Sequence of chain 1.A:
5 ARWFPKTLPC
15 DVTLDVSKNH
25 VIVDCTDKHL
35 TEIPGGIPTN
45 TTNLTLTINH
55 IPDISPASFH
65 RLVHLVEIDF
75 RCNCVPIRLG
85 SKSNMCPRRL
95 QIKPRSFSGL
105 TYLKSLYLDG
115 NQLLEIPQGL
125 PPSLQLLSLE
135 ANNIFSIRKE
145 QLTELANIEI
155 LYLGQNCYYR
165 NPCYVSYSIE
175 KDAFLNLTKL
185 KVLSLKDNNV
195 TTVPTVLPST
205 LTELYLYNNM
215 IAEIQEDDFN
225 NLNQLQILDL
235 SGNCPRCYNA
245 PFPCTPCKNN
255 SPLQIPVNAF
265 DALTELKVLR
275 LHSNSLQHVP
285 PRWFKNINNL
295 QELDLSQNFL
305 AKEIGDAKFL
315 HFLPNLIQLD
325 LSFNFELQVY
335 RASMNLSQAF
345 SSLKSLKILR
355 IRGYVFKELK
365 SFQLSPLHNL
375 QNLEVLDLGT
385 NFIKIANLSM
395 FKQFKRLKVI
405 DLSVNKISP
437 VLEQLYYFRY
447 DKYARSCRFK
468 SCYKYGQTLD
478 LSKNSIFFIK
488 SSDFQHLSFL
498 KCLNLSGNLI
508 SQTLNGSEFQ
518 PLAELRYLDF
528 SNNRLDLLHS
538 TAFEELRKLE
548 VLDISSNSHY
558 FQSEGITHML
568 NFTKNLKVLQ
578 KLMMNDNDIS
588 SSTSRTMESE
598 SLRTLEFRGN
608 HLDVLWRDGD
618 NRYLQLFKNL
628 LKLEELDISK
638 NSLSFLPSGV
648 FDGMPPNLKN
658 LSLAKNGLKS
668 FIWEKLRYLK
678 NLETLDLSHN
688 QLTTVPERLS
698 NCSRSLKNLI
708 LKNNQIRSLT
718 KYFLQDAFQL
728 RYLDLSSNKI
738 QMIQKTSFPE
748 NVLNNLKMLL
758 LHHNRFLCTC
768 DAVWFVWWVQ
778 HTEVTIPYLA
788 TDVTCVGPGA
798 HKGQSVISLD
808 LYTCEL

This small molecule binds to this protein.
Small molecule (SMILES): CC(=O)N[C@H]1[C@H](O[C@H]2[C@H](O)[C@@H](NC(C)=O)CO[C@@H]2CO)O[C@H](CO)[C@@H](O)[C@@H]1O

Binding-site contacts:
Ligand atom C2 contacts residue VAL169 of chain 1.A at 3.9 Å (hydrophobic).
Ligand atom C8 contacts residue PRO166 of chain 1.A at 4.0 Å (hydrophobic).
Ligand atom O7 contacts residue ASN193 of chain 1.A at 3.9 Å.
Ligand atom O7 contacts residue PRO166 of chain 1.A at 3.7 Å.
Ligand atom C6 contacts residue TYR168 of chain 1.A at 4.2 Å (hydrophobic).
Ligand atom C7 contacts residue CYS161 of chain 1.A at 3.8 Å (hydrophobic).
Ligand atom C6 contacts residue SER170 of chain 1.A at 3.7 Å.
Ligand atom O5 contacts residue TYR168 of chain 1.A at 3.7 Å.
Ligand atom C5 contacts residue TYR168 of chain 1.A at 4.1 Å (hydrophobic).
Ligand atom C1 contacts residue TYR168 of chain 1.A at 3.8 Å (hydrophobic).
Ligand atom O7 contacts residue TYR168 of chain 1.A at 2.9 Å (h-bond).
Ligand atom O6 contacts residue MET214 of chain 1.A at 4.1 Å.
Ligand atom C8 contacts residue TYR163 of chain 1.A at 3.9 Å (hydrophobic).
Ligand atom C5 contacts residue ASN193 of chain 1.A at 3.6 Å.
Ligand atom C4 contacts residue ASN193 of chain 1.A at 4.2 Å.
Ligand atom C2 contacts residue TYR168 of chain 1.A at 4.1 Å (hydrophobic).
Ligand atom C2 contacts residue ASN193 of chain 1.A at 2.5 Å.
Ligand atom O7 contacts residue CYS167 of chain 1.A at 3.1 Å (h-bond).
Ligand atom N2 contacts residue ASN193 of chain 1.A at 2.9 Å (h-bond).
Ligand atom O5 contacts residue ASN193 of chain 1.A at 2.3 Å (h-bond).
Ligand atom C7 contacts residue CYS167 of chain 1.A at 4.2 Å (hydrophobic).
Ligand atom O3 contacts residue TYR168 of chain 1.A at 3.5 Å.
Ligand atom C1 contacts residue MET214 of chain 1.A at 4.0 Å (hydrophobic).
Ligand atom O5 contacts residue VAL169 of chain 1.A at 3.3 Å.
Ligand atom C5 contacts residue VAL169 of chain 1.A at 4.3 Å (hydrophobic).
Ligand atom O4 contacts residue TYR168 of chain 1.A at 4.2 Å.
Ligand atom O5 contacts residue SER170 of chain 1.A at 3.4 Å (h-bond).
Ligand atom C4 contacts residue TYR168 of chain 1.A at 3.6 Å (hydrophobic).
Ligand atom O6 contacts residue TYR168 of chain 1.A at 3.7 Å.
Ligand atom O5 contacts residue MET214 of chain 1.A at 4.1 Å.
Ligand atom C7 contacts residue TYR168 of chain 1.A at 4.0 Å (hydrophobic).
Ligand atom C3 contacts residue TYR168 of chain 1.A at 4.2 Å (hydrophobic).
Ligand atom C7 contacts residue PRO166 of chain 1.A at 4.2 Å (hydrophobic).
Ligand atom C1 contacts residue VAL169 of chain 1.A at 3.5 Å (hydrophobic).
Ligand atom O7 contacts residue CYS161 of chain 1.A at 3.2 Å (h-bond).
Ligand atom O6 contacts residue SER170 of chain 1.A at 2.5 Å (h-bond).
Ligand atom C8 contacts residue TYR162 of chain 1.A at 3.5 Å (hydrophobic).
Ligand atom C7 contacts residue ASN193 of chain 1.A at 3.6 Å.
Ligand atom C3 contacts residue ASN193 of chain 1.A at 3.8 Å.
Ligand atom C1 contacts residue ASN193 of chain 1.A at 1.4 Å.